This small molecule binds to this protein.
Small molecule (SMILES): Cc1cn([C@H]2C[C@H](O[P](=O)(O)OC[C@H]3O[C@@H](n4ccc(N)nc4=O)C[C@@H]3O[P](=O)(O)OC[C@H]3O[C@@H](n4cnc5c(=O)nc(N)[nH]c54)C[C@@H]3O[P](=O)(O)OC[C@H]3O[C@@H](n4cnc5c(=O)nc(N)[nH]c54)C[C@@H]3O)[C@@H](CO[P](=O)(O)O[C@H]3C[C@H](n4cnc5c(=O)nc(N)[nH]c54)O[C@@H]3COP(=O)(O)O)O2)c(=O)[nH]c1=O

Sequence of chain 1.A:
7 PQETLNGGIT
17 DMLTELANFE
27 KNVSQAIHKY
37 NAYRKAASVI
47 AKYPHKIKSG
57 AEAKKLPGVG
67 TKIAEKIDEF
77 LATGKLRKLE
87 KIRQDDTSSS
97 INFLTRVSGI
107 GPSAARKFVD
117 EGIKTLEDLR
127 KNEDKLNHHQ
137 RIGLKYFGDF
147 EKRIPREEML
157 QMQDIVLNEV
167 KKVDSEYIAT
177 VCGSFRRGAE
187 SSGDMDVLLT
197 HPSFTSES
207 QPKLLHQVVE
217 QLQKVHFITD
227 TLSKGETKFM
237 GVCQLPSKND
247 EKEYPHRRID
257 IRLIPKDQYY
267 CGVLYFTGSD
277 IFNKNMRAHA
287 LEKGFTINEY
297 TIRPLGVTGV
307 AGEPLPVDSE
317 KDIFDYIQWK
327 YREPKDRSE

Binding-site contacts:
Ligand atom P contacts residue ILE69 of chain 1.A at 3.8 Å.
Ligand atom P contacts residue VAL65 of chain 1.A at 3.9 Å.
Ligand atom OP1 contacts residue GLY64 of chain 1.A at 2.9 Å (h-bond).
Ligand atom OP1 contacts residue GLY66 of chain 1.A at 3.0 Å (h-bond).
Ligand atom P contacts residue GLY66 of chain 1.A at 3.8 Å.
Ligand atom N7 contacts residue LYS35 of chain 1.A at 3.8 Å.
Ligand atom O5' contacts residue GLY66 of chain 1.A at 3.6 Å (h-bond).
Ligand atom P contacts residue LYS68 of chain 1.A at 3.2 Å.
Ligand atom OP2 contacts residue VAL65 of chain 1.A at 3.8 Å.
Ligand atom OP1 contacts residue PRO63 of chain 1.A at 3.8 Å.
Ligand atom C4' contacts residue GLY64 of chain 1.A at 3.2 Å.
Ligand atom OP1 contacts residue LEU62 of chain 1.A at 3.6 Å.
Ligand atom P contacts residue LYS35 of chain 1.A at 3.8 Å.
Ligand atom OP2 contacts residue NA1 of chain 1.F at 2.8 Å (h-bond).
Ligand atom C3' contacts residue GLY66 of chain 1.A at 3.7 Å.
Ligand atom C5' contacts residue TYR39 of chain 1.A at 3.5 Å (hydrophobic).
Ligand atom O3' contacts residue VAL65 of chain 1.A at 3.7 Å.
Ligand atom P contacts residue NA1 of chain 1.F at 3.4 Å.
Ligand atom C8 contacts residue LYS35 of chain 1.A at 3.8 Å.
Ligand atom OP2 contacts residue GLY66 of chain 1.A at 3.8 Å.
Ligand atom OP1 contacts residue LYS68 of chain 1.A at 2.6 Å (salt-bridge).
Ligand atom O3' contacts residue GLY64 of chain 1.A at 3.4 Å.
Ligand atom OP2 contacts residue LYS68 of chain 1.A at 3.0 Å (salt-bridge).
Ligand atom OP1 contacts residue THR67 of chain 1.A at 3.9 Å.
Ligand atom OP2 contacts residue LYS72 of chain 1.A at 3.2 Å (salt-bridge).
Ligand atom OP1 contacts residue LYS68 of chain 1.A at 3.7 Å.
Ligand atom C5' contacts residue GLY64 of chain 1.A at 3.2 Å.
Ligand atom O5' contacts residue LYS35 of chain 1.A at 4.0 Å.
Ligand atom OP1 contacts residue ILE69 of chain 1.A at 2.9 Å (h-bond).
Ligand atom P contacts residue LYS68 of chain 1.A at 3.8 Å.
Ligand atom OP1 contacts residue NA1 of chain 1.F at 3.2 Å (h-bond).
Ligand atom N3 contacts residue ALA38 of chain 1.A at 3.6 Å.
Ligand atom OP3 contacts residue LYS35 of chain 1.A at 2.9 Å (salt-bridge).
Ligand atom C5' contacts residue GLY66 of chain 1.A at 3.6 Å.
Ligand atom C3' contacts residue LYS68 of chain 1.A at 4.0 Å.
Ligand atom O3' contacts residue ILE69 of chain 1.A at 3.7 Å.
Ligand atom OP1 contacts residue VAL65 of chain 1.A at 3.4 Å (h-bond).
Ligand atom OP2 contacts residue LYS68 of chain 1.A at 3.0 Å (salt-bridge).
Ligand atom OP2 contacts residue THR67 of chain 1.A at 3.7 Å.
Ligand atom OP1 contacts residue LYS35 of chain 1.A at 3.8 Å.